Binding-site contacts:
Ligand atom C1 contacts residue THR2 of chain 1.F at 1.4 Å.
Ligand atom C2 contacts residue LYS3 of chain 1.F at 4.2 Å.
Ligand atom O4 contacts residue THR2 of chain 1.F at 4.5 Å.
Ligand atom N2 contacts residue THR2 of chain 1.F at 2.9 Å (h-bond).
Ligand atom C7 contacts residue THR2 of chain 1.F at 4.1 Å.
Ligand atom O5 contacts residue THR2 of chain 1.F at 2.4 Å (h-bond).
Ligand atom C2 contacts residue THR2 of chain 1.F at 2.5 Å.
Ligand atom C8 contacts residue PRO4 of chain 1.F at 4.2 Å (hydrophobic).
Ligand atom C7 contacts residue PRO4 of chain 1.F at 4.0 Å (hydrophobic).
Ligand atom C1 contacts residue LYS3 of chain 1.F at 3.4 Å.
Ligand atom O7 contacts residue PRO5 of chain 1.F at 3.9 Å.
Ligand atom O3 contacts residue THR2 of chain 1.F at 4.2 Å.
Ligand atom C6 contacts residue THR2 of chain 1.F at 4.2 Å.
Ligand atom C5 contacts residue THR2 of chain 1.F at 2.8 Å.
Ligand atom C3 contacts residue THR2 of chain 1.F at 2.9 Å.
Ligand atom O7 contacts residue PRO4 of chain 1.F at 3.5 Å.
Ligand atom O5 contacts residue LYS3 of chain 1.F at 3.6 Å.
Ligand atom C4 contacts residue THR2 of chain 1.F at 3.5 Å.

Sequence of chain 1.F:
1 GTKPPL

A protein and the small-molecule ligand that binds it are described below.
Small molecule (SMILES): CC(=O)N[C@@H]1[C@@H](O)[C@@H](O)[C@@H](CO)O[C@@H]1O